Sequence of chain 1.B:
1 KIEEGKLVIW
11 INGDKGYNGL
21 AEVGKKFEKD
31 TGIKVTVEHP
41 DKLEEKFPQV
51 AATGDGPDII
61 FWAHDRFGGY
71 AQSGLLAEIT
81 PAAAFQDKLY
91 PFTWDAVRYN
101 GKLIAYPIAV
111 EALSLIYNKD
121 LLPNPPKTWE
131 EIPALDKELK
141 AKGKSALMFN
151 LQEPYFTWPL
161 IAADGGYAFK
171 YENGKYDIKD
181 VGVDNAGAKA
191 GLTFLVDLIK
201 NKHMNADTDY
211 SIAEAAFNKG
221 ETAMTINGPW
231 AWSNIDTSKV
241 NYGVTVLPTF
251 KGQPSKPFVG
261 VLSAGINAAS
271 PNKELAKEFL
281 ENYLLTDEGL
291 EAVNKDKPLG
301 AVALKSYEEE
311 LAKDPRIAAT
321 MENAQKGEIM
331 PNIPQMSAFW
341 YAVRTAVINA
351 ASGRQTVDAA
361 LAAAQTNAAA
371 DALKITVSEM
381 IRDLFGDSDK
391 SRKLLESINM

Binding-site contacts:
Ligand atom C2 contacts residue GLU111 of chain 1.B at 3.7 Å.
Ligand atom C1 contacts residue ASP14 of chain 1.B at 3.3 Å.
Ligand atom C3 contacts residue ASP65 of chain 1.B at 3.7 Å.
Ligand atom O3 contacts residue ALA63 of chain 1.B at 3.3 Å.
Ligand atom O3 contacts residue TRP340 of chain 1.B at 3.9 Å.
Ligand atom C6 contacts residue PRO154 of chain 1.B at 3.6 Å (hydrophobic).
Ligand atom C3 contacts residue TRP62 of chain 1.B at 3.8 Å (hydrophobic).
Ligand atom O2 contacts residue GLU111 of chain 1.B at 2.8 Å (salt-bridge).
Ligand atom O1 contacts residue ASP14 of chain 1.B at 2.7 Å (salt-bridge).
Ligand atom C1 contacts residue TYR155 of chain 1.B at 3.7 Å (hydrophobic).
Ligand atom C6 contacts residue TRP340 of chain 1.B at 3.8 Å (hydrophobic).
Ligand atom O3 contacts residue ASP65 of chain 1.B at 2.8 Å (salt-bridge).
Ligand atom O3 contacts residue TRP62 of chain 1.B at 3.5 Å (h-bond).
Ligand atom O5 contacts residue ASP14 of chain 1.B at 3.9 Å.
Ligand atom O2 contacts residue ASP65 of chain 1.B at 2.5 Å (salt-bridge).
Ligand atom C6 contacts residue TYR155 of chain 1.B at 3.7 Å (hydrophobic).
Ligand atom C6 contacts residue ARG344 of chain 1.B at 3.4 Å.
Ligand atom O6 contacts residue GLU153 of chain 1.B at 2.6 Å (salt-bridge).
Ligand atom O3 contacts residue ARG66 of chain 1.B at 2.9 Å (salt-bridge).
Ligand atom O2 contacts residue ALA63 of chain 1.B at 3.6 Å.
Ligand atom O4 contacts residue TRP340 of chain 1.B at 3.9 Å.
Ligand atom O2 contacts residue MET330 of chain 1.B at 3.9 Å.
Ligand atom O6 contacts residue TYR155 of chain 1.B at 2.8 Å (h-bond).
Ligand atom C5 contacts residue GLU153 of chain 1.B at 3.8 Å.
Ligand atom O2 contacts residue LYS15 of chain 1.B at 2.6 Å (salt-bridge).
Ligand atom C2 contacts residue TRP230 of chain 1.B at 3.9 Å (hydrophobic).
Ligand atom O1 contacts residue LYS15 of chain 1.B at 3.7 Å.
Ligand atom C4 contacts residue TRP340 of chain 1.B at 3.6 Å (hydrophobic).
Ligand atom O5 contacts residue TYR155 of chain 1.B at 3.3 Å.
Ligand atom O4 contacts residue ARG66 of chain 1.B at 2.8 Å (salt-bridge).
Ligand atom O6 contacts residue PRO154 of chain 1.B at 3.2 Å.
Ligand atom C1 contacts residue LYS15 of chain 1.B at 3.9 Å.
Ligand atom C1 contacts residue TRP230 of chain 1.B at 3.8 Å (hydrophobic).
Ligand atom O4 contacts residue ARG344 of chain 1.B at 3.5 Å (salt-bridge).
Ligand atom C2 contacts residue ASP65 of chain 1.B at 3.4 Å.
Ligand atom O2 contacts residue TRP62 of chain 1.B at 3.4 Å (h-bond).
Ligand atom C2 contacts residue LYS15 of chain 1.B at 3.7 Å.
Ligand atom C4 contacts residue ARG66 of chain 1.B at 3.7 Å.
Ligand atom C6 contacts residue GLU153 of chain 1.B at 3.1 Å.
Ligand atom O1 contacts residue ASN12 of chain 1.B at 3.3 Å (h-bond).

This protein binds this small molecule.
Small molecule (SMILES): OC[C@H]1O[C@H](O[C@H]2[C@H](O)[C@@H](O)[C@@H](O)O[C@@H]2CO)[C@H](O)[C@@H](O)[C@@H]1O